Binding-site contacts:
Ligand atom O6 contacts residue PHE94 of chain 2.A at 4.1 Å.
Ligand atom O1 contacts residue PHE94 of chain 2.A at 3.2 Å.
Ligand atom C4 contacts residue ASP287 of chain 2.A at 3.6 Å.
Ligand atom C4 contacts residue TRP137 of chain 2.A at 4.1 Å (hydrophobic).
Ligand atom C6 contacts residue VAL135 of chain 2.A at 4.1 Å (hydrophobic).
Ligand atom C6 contacts residue THR90 of chain 2.A at 3.5 Å.
Ligand atom O2 contacts residue PHE26 of chain 4.A at 4.0 Å.
Ligand atom O4 contacts residue GLU181 of chain 2.A at 2.4 Å (salt-bridge).
Ligand atom C2 contacts residue ASP287 of chain 2.A at 4.1 Å.
Ligand atom O3 contacts residue MG1 of chain 2.B at 2.5 Å.
Ligand atom O5 contacts residue HIS54 of chain 2.A at 2.7 Å (h-bond).
Ligand atom O2 contacts residue TRP16 of chain 2.A at 4.1 Å.
Ligand atom O4 contacts residue ASP287 of chain 2.A at 2.9 Å (salt-bridge).
Ligand atom C3 contacts residue ASP287 of chain 2.A at 3.0 Å.
Ligand atom C5 contacts residue HIS54 of chain 2.A at 3.3 Å.
Ligand atom C3 contacts residue MG1 of chain 2.B at 2.7 Å.
Ligand atom O3 contacts residue GLU181 of chain 2.A at 2.9 Å (salt-bridge).
Ligand atom C4 contacts residue MG1 of chain 2.B at 2.8 Å.
Ligand atom O3 contacts residue HIS220 of chain 2.A at 3.5 Å.
Ligand atom O6 contacts residue THR90 of chain 2.A at 3.0 Å (h-bond).
Ligand atom O5 contacts residue PHE94 of chain 2.A at 3.9 Å.
Ligand atom O6 contacts residue HIS54 of chain 2.A at 3.0 Å (h-bond).
Ligand atom C6 contacts residue TRP137 of chain 2.A at 3.6 Å (hydrophobic).
Ligand atom O4 contacts residue ASP245 of chain 2.A at 3.3 Å (salt-bridge).
Ligand atom O5 contacts residue TRP137 of chain 2.A at 3.6 Å.
Ligand atom O6 contacts residue TRP137 of chain 2.A at 3.5 Å.
Ligand atom C4 contacts residue GLU181 of chain 2.A at 3.1 Å.
Ligand atom C1 contacts residue HIS54 of chain 2.A at 3.3 Å.
Ligand atom C3 contacts residue GLU181 of chain 2.A at 3.6 Å.
Ligand atom C6 contacts residue GLU181 of chain 2.A at 3.8 Å.
Ligand atom O4 contacts residue MG1 of chain 2.B at 2.1 Å.
Ligand atom O1 contacts residue HIS54 of chain 2.A at 3.2 Å.
Ligand atom C6 contacts residue HIS54 of chain 2.A at 3.5 Å.
Ligand atom O3 contacts residue ASP287 of chain 2.A at 3.4 Å (salt-bridge).
Ligand atom O2 contacts residue ASP287 of chain 2.A at 4.0 Å.
Ligand atom C1 contacts residue TRP16 of chain 2.A at 4.0 Å (hydrophobic).
Ligand atom O3 contacts residue GLU217 of chain 2.A at 3.5 Å (salt-bridge).
Ligand atom O6 contacts residue THR91 of chain 2.A at 4.0 Å.
Ligand atom C5 contacts residue GLU181 of chain 2.A at 4.0 Å.
Ligand atom C2 contacts residue TRP137 of chain 2.A at 4.1 Å (hydrophobic).

Sequence of chain 2.A:
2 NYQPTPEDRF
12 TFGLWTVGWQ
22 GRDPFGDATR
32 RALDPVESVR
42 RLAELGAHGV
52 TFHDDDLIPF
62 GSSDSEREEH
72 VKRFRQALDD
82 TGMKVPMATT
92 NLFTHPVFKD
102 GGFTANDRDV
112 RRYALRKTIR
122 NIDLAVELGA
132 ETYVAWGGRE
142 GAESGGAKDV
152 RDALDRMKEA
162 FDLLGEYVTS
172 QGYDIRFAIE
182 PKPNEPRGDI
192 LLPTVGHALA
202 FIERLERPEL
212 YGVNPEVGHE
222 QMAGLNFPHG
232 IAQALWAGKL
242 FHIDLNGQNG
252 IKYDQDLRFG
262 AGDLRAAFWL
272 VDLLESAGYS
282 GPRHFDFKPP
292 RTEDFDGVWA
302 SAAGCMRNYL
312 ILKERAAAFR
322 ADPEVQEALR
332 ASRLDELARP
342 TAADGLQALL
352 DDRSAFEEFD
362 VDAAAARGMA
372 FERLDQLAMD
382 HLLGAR

This small molecule binds to this protein.
Small molecule (SMILES): OC[C@H]1O[C@@H](O)[C@H](O)[C@@H](O)[C@@H]1O

Sequence of chain 4.A:
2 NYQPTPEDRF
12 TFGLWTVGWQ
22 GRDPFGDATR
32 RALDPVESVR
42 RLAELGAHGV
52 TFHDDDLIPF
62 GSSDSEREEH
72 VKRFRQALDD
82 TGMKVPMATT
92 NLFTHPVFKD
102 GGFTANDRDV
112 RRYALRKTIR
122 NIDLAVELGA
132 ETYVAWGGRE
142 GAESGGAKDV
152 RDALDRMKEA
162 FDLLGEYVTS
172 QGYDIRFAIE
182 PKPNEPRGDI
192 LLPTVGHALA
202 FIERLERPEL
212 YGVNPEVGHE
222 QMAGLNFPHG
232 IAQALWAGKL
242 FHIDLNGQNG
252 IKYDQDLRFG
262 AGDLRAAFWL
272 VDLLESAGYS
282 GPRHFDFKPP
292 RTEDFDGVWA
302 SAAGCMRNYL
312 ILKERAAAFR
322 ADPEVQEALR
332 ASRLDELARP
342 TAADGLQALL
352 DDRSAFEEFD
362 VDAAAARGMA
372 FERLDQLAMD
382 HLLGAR